This protein binds this small molecule.
Small molecule (SMILES): COc1cc([C@@H](CO)NC(=O)[C@@H](C)N2Cc3ccc(-c4nc(NC5CCOCC5)ncc4Cl)cc3C2=O)ccn1

Sequence of chain 1.A:
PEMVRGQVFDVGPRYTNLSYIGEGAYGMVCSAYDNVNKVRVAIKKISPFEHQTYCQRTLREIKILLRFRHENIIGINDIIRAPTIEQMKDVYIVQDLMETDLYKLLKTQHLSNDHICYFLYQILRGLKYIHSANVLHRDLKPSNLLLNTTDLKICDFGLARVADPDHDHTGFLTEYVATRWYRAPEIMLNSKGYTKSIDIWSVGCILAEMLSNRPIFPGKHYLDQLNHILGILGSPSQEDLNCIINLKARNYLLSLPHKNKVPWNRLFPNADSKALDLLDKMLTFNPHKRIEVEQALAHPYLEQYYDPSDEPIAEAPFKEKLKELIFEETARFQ

Binding-site contacts:
Ligand atom C10 contacts residue GLU79 of chain 1.A at 3.0 Å.
Ligand atom O14 contacts residue ILE64 of chain 1.A at 3.7 Å.
Ligand atom O11 contacts residue GLY177 of chain 1.A at 3.3 Å.
Ligand atom C31 contacts residue MET116 of chain 1.A at 3.6 Å (hydrophobic).
Ligand atom C7 contacts residue TYR72 of chain 1.A at 3.4 Å (hydrophobic).
Ligand atom C33 contacts residue LYS122 of chain 1.A at 3.6 Å.
Ligand atom O11 contacts residue ARG75 of chain 1.A at 3.3 Å (salt-bridge).
Ligand atom C36 contacts residue THR118 of chain 1.A at 3.6 Å.
Ligand atom O34 contacts residue GLU117 of chain 1.A at 3.5 Å (salt-bridge).
Ligand atom C18 contacts residue TYR44 of chain 1.A at 3.7 Å (hydrophobic).
Ligand atom O26 contacts residue LYS62 of chain 1.A at 3.1 Å (salt-bridge).
Ligand atom C33 contacts residue ILE39 of chain 1.A at 3.4 Å (hydrophobic).
Ligand atom C32 contacts residue MET116 of chain 1.A at 3.5 Å (hydrophobic).
Ligand atom C4 contacts residue ARG75 of chain 1.A at 3.6 Å.
Ligand atom O14 contacts residue LYS62 of chain 1.A at 3.3 Å (salt-bridge).
Ligand atom C1 contacts residue ARG75 of chain 1.A at 2.9 Å.
Ligand atom O11 contacts residue ASP175 of chain 1.A at 2.7 Å (salt-bridge).
Ligand atom O34 contacts residue LYS122 of chain 1.A at 3.2 Å (salt-bridge).
Ligand atom N37 contacts residue MET116 of chain 1.A at 3.1 Å (h-bond).
Ligand atom C38 contacts residue ASP114 of chain 1.A at 3.3 Å.
Ligand atom C15 contacts residue ASP175 of chain 1.A at 3.4 Å.
Ligand atom C9 contacts residue GLU79 of chain 1.A at 3.5 Å.
Ligand atom C16 contacts residue ASP175 of chain 1.A at 3.2 Å.
Ligand atom O2 contacts residue TYR44 of chain 1.A at 3.6 Å (h-bond).
Ligand atom C7 contacts residue THR76 of chain 1.A at 3.5 Å.
Ligand atom O34 contacts residue THR118 of chain 1.A at 3.6 Å.
Ligand atom O2 contacts residue ARG75 of chain 1.A at 3.3 Å (salt-bridge).
Ligand atom C4 contacts residue TYR44 of chain 1.A at 3.4 Å (hydrophobic).
Ligand atom C38 contacts residue ALA60 of chain 1.A at 3.5 Å (hydrophobic).
Ligand atom C10 contacts residue ARG75 of chain 1.A at 3.5 Å.
Ligand atom CL1 contacts residue GLN113 of chain 1.A at 3.1 Å.
Ligand atom C32 contacts residue ILE39 of chain 1.A at 3.5 Å (hydrophobic).
Ligand atom N30 contacts residue MET116 of chain 1.A at 2.9 Å (h-bond).
Ligand atom C3 contacts residue TYR44 of chain 1.A at 3.6 Å (hydrophobic).
Ligand atom C1 contacts residue TYR44 of chain 1.A at 3.6 Å (hydrophobic).
Ligand atom N12 contacts residue ASP175 of chain 1.A at 3.4 Å (salt-bridge).
Ligand atom C25 contacts residue LYS62 of chain 1.A at 3.5 Å.
Ligand atom C32 contacts residue GLU117 of chain 1.A at 3.5 Å.
Ligand atom C6 contacts residue THR76 of chain 1.A at 3.6 Å.
Ligand atom C10 contacts residue ASP175 of chain 1.A at 3.7 Å.